A protein and the small-molecule ligand that binds it are described below.
Small molecule (SMILES): O=C(NNS(=O)(=O)c1ccccc1C(F)(F)F)c1cc2cc(Cl)ccc2o1

Binding-site contacts:
Ligand atom C54 contacts residue MET241 of chain 1.D at 3.6 Å (hydrophobic).
Ligand atom C44 contacts residue THR240 of chain 1.D at 3.6 Å.
Ligand atom F49 contacts residue PHE29 of chain 1.D at 3.1 Å.
Ligand atom F51 contacts residue PHE29 of chain 1.D at 3.2 Å.
Ligand atom C43 contacts residue PHE75 of chain 1.D at 3.6 Å (hydrophobic).
Ligand atom C45 contacts residue LYS202 of chain 1.D at 3.3 Å.
Ligand atom C44 contacts residue TYR207 of chain 1.D at 3.9 Å (hydrophobic).
Ligand atom N32 contacts residue MET241 of chain 1.D at 3.7 Å.
Ligand atom C39 contacts residue MET241 of chain 1.D at 3.4 Å (hydrophobic).
Ligand atom C45 contacts residue THR240 of chain 1.D at 3.6 Å.
Ligand atom O38 contacts residue PLP1 of chain 1.L at 3.0 Å (h-bond).
Ligand atom O37 contacts residue MET241 of chain 1.D at 3.6 Å.
Ligand atom C39 contacts residue ALA314 of chain 1.D at 3.8 Å (hydrophobic).
Ligand atom O40 contacts residue MET241 of chain 1.D at 3.3 Å (h-bond).
Ligand atom O37 contacts residue CYS315 of chain 1.D at 3.5 Å (h-bond).
Ligand atom O40 contacts residue CYS315 of chain 1.D at 3.2 Å (h-bond).
Ligand atom O39 contacts residue ALA314 of chain 1.D at 3.1 Å (h-bond).
Ligand atom O37 contacts residue GLY312 of chain 1.D at 3.4 Å.
Ligand atom N32 contacts residue THR240 of chain 1.D at 2.9 Å (h-bond).
Ligand atom O38 contacts residue THR313 of chain 1.D at 3.7 Å.
Ligand atom C51 contacts residue MET241 of chain 1.D at 3.7 Å (hydrophobic).
Ligand atom C53 contacts residue MET241 of chain 1.D at 3.8 Å (hydrophobic).
Ligand atom O37 contacts residue THR313 of chain 1.D at 3.9 Å.
Ligand atom C45 contacts residue PLP1 of chain 1.L at 3.5 Å.
Ligand atom C52 contacts residue TYR173 of chain 1.D at 3.6 Å (hydrophobic).
Ligand atom F49 contacts residue TYR141 of chain 1.D at 3.2 Å.
Ligand atom C46 contacts residue PHE29 of chain 1.D at 3.7 Å (hydrophobic).
Ligand atom C44 contacts residue PLP1 of chain 1.L at 3.3 Å.
Ligand atom O37 contacts residue ALA314 of chain 1.D at 3.4 Å (h-bond).
Ligand atom C43 contacts residue VAL155 of chain 1.C at 3.8 Å (hydrophobic).
Ligand atom O39 contacts residue THR313 of chain 1.D at 3.7 Å.
Ligand atom C44 contacts residue PHE75 of chain 1.D at 3.7 Å (hydrophobic).
Ligand atom N33 contacts residue THR240 of chain 1.D at 2.8 Å (h-bond).
Ligand atom C50 contacts residue MET241 of chain 1.D at 3.6 Å (hydrophobic).
Ligand atom C44 contacts residue LYS202 of chain 1.D at 3.5 Å.
Ligand atom F50 contacts residue ALA314 of chain 1.D at 3.4 Å.
Ligand atom C49 contacts residue GLN224 of chain 1.D at 3.5 Å.
Ligand atom C40 contacts residue THR240 of chain 1.D at 3.8 Å.
Ligand atom C42 contacts residue VAL155 of chain 1.C at 3.7 Å (hydrophobic).
Ligand atom C53 contacts residue THR240 of chain 1.D at 3.5 Å.

Sequence of chain 1.D:
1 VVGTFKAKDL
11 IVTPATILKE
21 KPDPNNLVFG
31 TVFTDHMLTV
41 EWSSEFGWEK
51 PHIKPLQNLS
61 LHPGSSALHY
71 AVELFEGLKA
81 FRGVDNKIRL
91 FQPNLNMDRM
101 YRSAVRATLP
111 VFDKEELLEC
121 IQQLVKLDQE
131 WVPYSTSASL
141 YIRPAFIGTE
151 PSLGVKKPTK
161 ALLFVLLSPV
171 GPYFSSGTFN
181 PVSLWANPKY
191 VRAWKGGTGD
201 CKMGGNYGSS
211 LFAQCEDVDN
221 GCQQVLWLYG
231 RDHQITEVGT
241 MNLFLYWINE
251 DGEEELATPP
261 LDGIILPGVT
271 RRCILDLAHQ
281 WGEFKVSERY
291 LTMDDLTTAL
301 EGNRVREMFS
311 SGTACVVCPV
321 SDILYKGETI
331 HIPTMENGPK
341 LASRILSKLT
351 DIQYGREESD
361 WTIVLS

Sequence of chain 1.C:
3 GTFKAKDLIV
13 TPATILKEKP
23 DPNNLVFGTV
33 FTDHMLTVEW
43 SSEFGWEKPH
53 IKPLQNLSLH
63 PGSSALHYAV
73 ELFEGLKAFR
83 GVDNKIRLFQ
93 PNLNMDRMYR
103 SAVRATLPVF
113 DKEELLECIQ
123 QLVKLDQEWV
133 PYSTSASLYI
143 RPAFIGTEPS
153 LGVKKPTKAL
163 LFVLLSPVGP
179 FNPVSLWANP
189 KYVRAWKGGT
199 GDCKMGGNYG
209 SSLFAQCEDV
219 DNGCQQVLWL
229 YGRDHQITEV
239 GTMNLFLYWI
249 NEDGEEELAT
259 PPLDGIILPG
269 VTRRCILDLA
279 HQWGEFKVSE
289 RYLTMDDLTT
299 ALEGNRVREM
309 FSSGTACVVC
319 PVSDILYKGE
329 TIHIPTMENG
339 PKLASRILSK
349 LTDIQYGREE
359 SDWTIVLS